This small molecule binds to this protein.
Small molecule (SMILES): Nc1nc2c(ncn2[C@@H]2O[C@H](CO[P](=O)(O)C[P](=O)(O)OP(=O)(O)O)[C@@H](O)[C@H]2O)c(=O)[nH]1

Sequence of chain 1.J:
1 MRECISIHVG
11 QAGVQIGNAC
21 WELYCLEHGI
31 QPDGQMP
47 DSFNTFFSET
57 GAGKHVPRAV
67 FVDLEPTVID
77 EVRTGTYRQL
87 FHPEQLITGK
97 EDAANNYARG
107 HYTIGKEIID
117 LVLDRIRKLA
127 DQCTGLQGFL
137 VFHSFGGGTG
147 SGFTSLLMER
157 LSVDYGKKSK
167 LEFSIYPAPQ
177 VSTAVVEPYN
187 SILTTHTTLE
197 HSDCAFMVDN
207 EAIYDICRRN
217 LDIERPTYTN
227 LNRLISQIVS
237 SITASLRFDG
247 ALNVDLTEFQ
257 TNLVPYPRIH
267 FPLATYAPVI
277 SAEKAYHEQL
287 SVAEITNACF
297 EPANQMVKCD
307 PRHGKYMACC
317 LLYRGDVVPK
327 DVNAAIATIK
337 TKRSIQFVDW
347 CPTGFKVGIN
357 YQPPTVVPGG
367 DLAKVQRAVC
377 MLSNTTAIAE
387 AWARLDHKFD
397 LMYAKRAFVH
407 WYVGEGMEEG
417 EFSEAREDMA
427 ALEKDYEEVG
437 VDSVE

Binding-site contacts:
Ligand atom C5 contacts residue GLN15 of chain 1.K at 3.9 Å.
Ligand atom C4 contacts residue ASN204 of chain 1.K at 3.9 Å.
Ligand atom O2B contacts residue THR143 of chain 1.K at 3.2 Å (h-bond).
Ligand atom C5 contacts residue TYR222 of chain 1.K at 3.8 Å (hydrophobic).
Ligand atom N1 contacts residue TYR222 of chain 1.K at 3.8 Å.
Ligand atom C2' contacts residue TYR222 of chain 1.K at 3.8 Å (hydrophobic).
Ligand atom C2 contacts residue TYR222 of chain 1.K at 3.8 Å (hydrophobic).
Ligand atom N1 contacts residue ASN226 of chain 1.K at 3.3 Å (h-bond).
Ligand atom O1A contacts residue CYS12 of chain 1.K at 3.3 Å (h-bond).
Ligand atom O2' contacts residue ASP177 of chain 1.K at 3.2 Å.
Ligand atom N7 contacts residue GLN15 of chain 1.K at 3.5 Å (h-bond).
Ligand atom C3' contacts residue ASP177 of chain 1.K at 3.4 Å.
Ligand atom O2' contacts residue ASN204 of chain 1.K at 3.5 Å (h-bond).
Ligand atom O3B contacts residue GLY10 of chain 1.K at 3.3 Å.
Ligand atom O3B contacts residue GLN11 of chain 1.K at 3.6 Å (h-bond).
Ligand atom O2' contacts residue TYR222 of chain 1.K at 3.0 Å (h-bond).
Ligand atom O4' contacts residue SER138 of chain 1.K at 2.8 Å (h-bond).
Ligand atom C3A contacts residue GLY141 of chain 1.K at 3.8 Å.
Ligand atom O6 contacts residue GLN15 of chain 1.K at 2.9 Å (h-bond).
Ligand atom O1A contacts residue GLN11 of chain 1.K at 3.9 Å.
Ligand atom O1B contacts residue GLU69 of chain 1.K at 3.6 Å.
Ligand atom C2' contacts residue ASP177 of chain 1.K at 3.3 Å.
Ligand atom O3B contacts residue THR143 of chain 1.K at 3.6 Å.
Ligand atom N9 contacts residue CYS12 of chain 1.K at 3.8 Å.
Ligand atom O3B contacts residue GLY144 of chain 1.K at 3.4 Å (h-bond).
Ligand atom N2 contacts residue ASN204 of chain 1.K at 2.7 Å (h-bond).
Ligand atom O6 contacts residue TYR222 of chain 1.K at 3.8 Å.
Ligand atom O2B contacts residue GLY142 of chain 1.K at 3.8 Å.
Ligand atom C6 contacts residue GLN15 of chain 1.K at 3.8 Å.
Ligand atom O1A contacts residue SER138 of chain 1.K at 3.8 Å.
Ligand atom PB contacts residue GLN11 of chain 1.K at 3.8 Å.
Ligand atom N3 contacts residue ASN204 of chain 1.K at 3.1 Å (h-bond).
Ligand atom C4' contacts residue SER138 of chain 1.K at 3.6 Å.
Ligand atom C1' contacts residue ASN204 of chain 1.K at 3.8 Å.
Ligand atom O1B contacts residue GLN11 of chain 1.K at 3.0 Å (h-bond).
Ligand atom O2A contacts residue GLN11 of chain 1.K at 3.3 Å (h-bond).
Ligand atom O6 contacts residue ASN226 of chain 1.K at 3.6 Å.
Ligand atom C2 contacts residue ASN204 of chain 1.K at 3.5 Å.
Ligand atom C1' contacts residue SER138 of chain 1.K at 3.9 Å.
Ligand atom C4 contacts residue CYS12 of chain 1.K at 3.9 Å (hydrophobic).

Sequence of chain 1.K:
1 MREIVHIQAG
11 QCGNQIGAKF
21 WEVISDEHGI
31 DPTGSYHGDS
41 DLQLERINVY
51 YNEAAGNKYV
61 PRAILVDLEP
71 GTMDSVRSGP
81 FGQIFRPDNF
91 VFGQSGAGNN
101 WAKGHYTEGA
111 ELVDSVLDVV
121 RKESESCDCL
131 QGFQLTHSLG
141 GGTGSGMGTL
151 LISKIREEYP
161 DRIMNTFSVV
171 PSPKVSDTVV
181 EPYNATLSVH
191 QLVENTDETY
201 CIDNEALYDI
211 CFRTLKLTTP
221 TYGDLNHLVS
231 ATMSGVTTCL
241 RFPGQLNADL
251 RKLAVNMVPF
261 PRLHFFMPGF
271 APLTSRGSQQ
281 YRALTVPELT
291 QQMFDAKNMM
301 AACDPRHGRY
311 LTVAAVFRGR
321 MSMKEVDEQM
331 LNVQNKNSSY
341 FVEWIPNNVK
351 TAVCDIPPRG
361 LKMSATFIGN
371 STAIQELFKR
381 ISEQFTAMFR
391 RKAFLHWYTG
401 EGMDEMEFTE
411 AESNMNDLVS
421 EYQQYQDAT